The protein below binds the small molecule below.
Small molecule (SMILES): Nc1nc2c(ncn2[C@@H]2O[C@H](CO[P](=O)(O)O[P](=O)(O)NP(=O)(O)O)[C@@H](O)[C@H]2O)c(=O)[nH]1

Sequence of chain 1.W:
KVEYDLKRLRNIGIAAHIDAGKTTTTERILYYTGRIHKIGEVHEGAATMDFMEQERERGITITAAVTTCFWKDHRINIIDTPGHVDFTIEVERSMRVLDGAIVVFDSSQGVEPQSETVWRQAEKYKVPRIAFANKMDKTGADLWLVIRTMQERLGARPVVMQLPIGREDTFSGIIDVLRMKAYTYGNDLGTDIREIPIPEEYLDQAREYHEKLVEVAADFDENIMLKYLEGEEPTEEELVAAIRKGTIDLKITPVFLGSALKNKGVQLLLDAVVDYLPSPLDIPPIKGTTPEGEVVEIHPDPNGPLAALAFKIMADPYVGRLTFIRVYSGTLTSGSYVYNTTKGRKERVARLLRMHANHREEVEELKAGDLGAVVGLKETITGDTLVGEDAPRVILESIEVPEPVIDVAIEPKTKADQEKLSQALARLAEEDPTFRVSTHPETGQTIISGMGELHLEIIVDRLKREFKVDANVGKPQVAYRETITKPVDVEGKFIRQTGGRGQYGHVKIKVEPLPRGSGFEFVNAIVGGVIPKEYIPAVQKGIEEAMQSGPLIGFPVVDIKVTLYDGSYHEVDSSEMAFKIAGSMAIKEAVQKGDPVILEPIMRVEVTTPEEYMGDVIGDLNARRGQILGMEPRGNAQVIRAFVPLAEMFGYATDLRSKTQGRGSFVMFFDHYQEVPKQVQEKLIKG

Binding-site contacts:
Ligand atom O1G contacts residue ILE60 of chain 1.W at 2.4 Å.
Ligand atom O1G contacts residue THR61 of chain 1.W at 2.9 Å (h-bond).
Ligand atom O3G contacts residue THR23 of chain 1.W at 3.5 Å (h-bond).
Ligand atom O2A contacts residue GLY21 of chain 1.W at 2.6 Å (h-bond).
Ligand atom C5' contacts residue ASP19 of chain 1.W at 3.6 Å.
Ligand atom N3B contacts residue MG1 of chain 1.TD at 3.3 Å.
Ligand atom O1B contacts residue LYS22 of chain 1.W at 3.5 Å.
Ligand atom O3G contacts residue THR61 of chain 1.W at 2.4 Å (h-bond).
Ligand atom O2B contacts residue MG1 of chain 1.TD at 2.3 Å.
Ligand atom PG contacts residue THR61 of chain 1.W at 3.5 Å.
Ligand atom O5' contacts residue ASP50 of chain 1.W at 2.7 Å (salt-bridge).
Ligand atom O2B contacts residue THR23 of chain 1.W at 2.2 Å (h-bond).
Ligand atom O2B contacts residue GLY21 of chain 1.W at 3.5 Å (h-bond).
Ligand atom O2G contacts residue LYS22 of chain 1.W at 3.4 Å (salt-bridge).
Ligand atom N1 contacts residue LEU261 of chain 1.W at 3.1 Å.
Ligand atom N1 contacts residue ASP137 of chain 1.W at 3.1 Å (salt-bridge).
Ligand atom N2 contacts residue LEU261 of chain 1.W at 3.2 Å.
Ligand atom O2G contacts residue ILE18 of chain 1.W at 3.0 Å (h-bond).
Ligand atom O1B contacts residue ALA20 of chain 1.W at 3.5 Å (h-bond).
Ligand atom O3G contacts residue THR81 of chain 1.W at 3.0 Å.
Ligand atom C5 contacts residue ASN134 of chain 1.W at 3.4 Å.
Ligand atom N7 contacts residue ASN134 of chain 1.W at 3.0 Å (h-bond).
Ligand atom N7 contacts residue THR24 of chain 1.W at 3.5 Å (h-bond).
Ligand atom C6 contacts residue ASN134 of chain 1.W at 3.2 Å.
Ligand atom O2A contacts residue THR23 of chain 1.W at 3.6 Å.
Ligand atom C3' contacts residue ASP50 of chain 1.W at 2.8 Å.
Ligand atom C2 contacts residue LEU261 of chain 1.W at 3.2 Å (hydrophobic).
Ligand atom C8 contacts residue THR24 of chain 1.W at 3.3 Å.
Ligand atom O3A contacts residue ASP19 of chain 1.W at 3.6 Å.
Ligand atom O1A contacts residue ASP50 of chain 1.W at 3.1 Å (salt-bridge).
Ligand atom PB contacts residue MG1 of chain 1.TD at 3.3 Å.
Ligand atom O1B contacts residue ASP19 of chain 1.W at 3.4 Å.
Ligand atom O3' contacts residue ASP50 of chain 1.W at 2.6 Å (salt-bridge).
Ligand atom O2A contacts residue THR24 of chain 1.W at 3.0 Å (h-bond).
Ligand atom O6 contacts residue ASN134 of chain 1.W at 2.4 Å (h-bond).
Ligand atom PG contacts residue MG1 of chain 1.TD at 3.1 Å.
Ligand atom O1B contacts residue GLY21 of chain 1.W at 3.3 Å (h-bond).
Ligand atom PA contacts residue ASP50 of chain 1.W at 3.4 Å.
Ligand atom O3G contacts residue MG1 of chain 1.TD at 1.8 Å.
Ligand atom C5' contacts residue ASP50 of chain 1.W at 3.4 Å.